Sequence of chain 1.A:
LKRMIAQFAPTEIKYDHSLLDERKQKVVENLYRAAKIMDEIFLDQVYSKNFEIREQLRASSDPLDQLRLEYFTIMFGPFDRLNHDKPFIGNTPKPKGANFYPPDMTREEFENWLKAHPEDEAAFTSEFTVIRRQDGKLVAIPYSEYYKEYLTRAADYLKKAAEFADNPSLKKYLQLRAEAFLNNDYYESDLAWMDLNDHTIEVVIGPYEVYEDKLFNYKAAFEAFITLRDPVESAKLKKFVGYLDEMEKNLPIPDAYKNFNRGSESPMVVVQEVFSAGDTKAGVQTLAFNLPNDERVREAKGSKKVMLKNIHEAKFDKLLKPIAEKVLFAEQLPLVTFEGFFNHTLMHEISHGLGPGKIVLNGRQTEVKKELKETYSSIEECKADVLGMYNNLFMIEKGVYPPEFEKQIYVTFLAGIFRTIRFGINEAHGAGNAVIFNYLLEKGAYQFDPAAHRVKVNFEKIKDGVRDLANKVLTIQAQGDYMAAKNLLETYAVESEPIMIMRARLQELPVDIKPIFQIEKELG

This small molecule binds to this protein.
Small molecule (SMILES): N[C@@H](CCCC[NH3+])C(=O)O

Binding-site contacts:
Ligand atom O contacts residue ASP543 of chain 1.A at 4.4 Å.
Ligand atom NZ contacts residue THR317 of chain 1.A at 3.7 Å.
Ligand atom OXT contacts residue PHE454 of chain 1.A at 4.5 Å.
Ligand atom O contacts residue PHE454 of chain 1.A at 4.0 Å.
Ligand atom OXT contacts residue LEU318 of chain 1.A at 3.4 Å.
Ligand atom CD contacts residue GLN316 of chain 1.A at 3.8 Å.
Ligand atom OXT contacts residue ARG450 of chain 1.A at 3.1 Å (salt-bridge).
Ligand atom O contacts residue LYS346 of chain 1.A at 2.8 Å (salt-bridge).
Ligand atom CB contacts residue PHE454 of chain 1.A at 3.8 Å (hydrophobic).
Ligand atom C contacts residue ARG450 of chain 1.A at 3.5 Å.
Ligand atom CD contacts residue ALA1 of chain 1.F at 4.1 Å (hydrophobic).
Ligand atom CG contacts residue VAL315 of chain 1.A at 3.9 Å (hydrophobic).
Ligand atom CB contacts residue ALA1 of chain 1.F at 3.8 Å (hydrophobic).
Ligand atom CA contacts residue ALA1 of chain 1.F at 2.7 Å (hydrophobic).
Ligand atom NZ contacts residue VAL315 of chain 1.A at 3.9 Å.
Ligand atom CD contacts residue VAL315 of chain 1.A at 3.7 Å (hydrophobic).
Ligand atom NZ contacts residue NA1 of chain 1.H at 3.8 Å.
Ligand atom O contacts residue ALA1 of chain 1.F at 4.5 Å.
Ligand atom CB contacts residue GLN316 of chain 1.A at 4.4 Å.
Ligand atom C contacts residue LEU318 of chain 1.A at 3.6 Å (hydrophobic).
Ligand atom CG contacts residue ALA1 of chain 1.F at 4.0 Å (hydrophobic).
Ligand atom O contacts residue ARG450 of chain 1.A at 2.8 Å (salt-bridge).
Ligand atom CA contacts residue LYS346 of chain 1.A at 4.2 Å.
Ligand atom N contacts residue ALA1 of chain 1.F at 1.4 Å.
Ligand atom C contacts residue ALA1 of chain 1.F at 3.5 Å (hydrophobic).
Ligand atom CA contacts residue GLN316 of chain 1.A at 3.8 Å.
Ligand atom C contacts residue GLN316 of chain 1.A at 4.4 Å.
Ligand atom O contacts residue LEU318 of chain 1.A at 3.5 Å.
Ligand atom O contacts residue VAL315 of chain 1.A at 4.5 Å.
Ligand atom CA contacts residue VAL315 of chain 1.A at 4.3 Å (hydrophobic).
Ligand atom CE contacts residue ALA1 of chain 1.F at 4.3 Å (hydrophobic).
Ligand atom C contacts residue LYS346 of chain 1.A at 3.8 Å.
Ligand atom C contacts residue PHE454 of chain 1.A at 4.2 Å (hydrophobic).
Ligand atom CB contacts residue VAL315 of chain 1.A at 3.6 Å (hydrophobic).
Ligand atom O contacts residue GLN316 of chain 1.A at 4.1 Å.
Ligand atom OXT contacts residue ALA1 of chain 1.F at 3.6 Å.